Sequence of chain 1.A:
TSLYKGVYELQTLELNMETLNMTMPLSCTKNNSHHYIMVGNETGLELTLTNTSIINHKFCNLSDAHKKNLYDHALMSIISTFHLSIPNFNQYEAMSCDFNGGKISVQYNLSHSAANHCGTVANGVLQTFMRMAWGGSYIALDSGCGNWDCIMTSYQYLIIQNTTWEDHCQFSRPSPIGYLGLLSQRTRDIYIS

Sequence of chain 1.C:
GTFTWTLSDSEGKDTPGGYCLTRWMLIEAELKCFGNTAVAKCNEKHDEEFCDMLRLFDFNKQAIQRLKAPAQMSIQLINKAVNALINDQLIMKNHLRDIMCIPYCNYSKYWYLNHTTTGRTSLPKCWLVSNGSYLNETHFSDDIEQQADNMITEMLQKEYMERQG

Binding-site contacts:
Ligand atom C1 contacts residue THR77 of chain 1.A at 4.4 Å.
Ligand atom O5 contacts residue THR77 of chain 1.A at 3.4 Å (h-bond).
Ligand atom C6 contacts residue MET80 of chain 1.A at 4.3 Å (hydrophobic).
Ligand atom C5 contacts residue TRP24 of chain 1.C at 4.3 Å (hydrophobic).
Ligand atom O5 contacts residue MET80 of chain 1.A at 3.6 Å.
Ligand atom O2 contacts residue TRP24 of chain 1.C at 3.4 Å.
Ligand atom C7 contacts residue ASN79 of chain 1.A at 3.4 Å.
Ligand atom N2 contacts residue ASN99 of chain 1.A at 4.2 Å.
Ligand atom C2 contacts residue ASN79 of chain 1.A at 2.6 Å.
Ligand atom C1 contacts residue MET80 of chain 1.A at 3.9 Å (hydrophobic).
Ligand atom C7 contacts residue ASN99 of chain 1.A at 4.4 Å.
Ligand atom C8 contacts residue MET80 of chain 1.A at 4.2 Å (hydrophobic).
Ligand atom C5 contacts residue MET80 of chain 1.A at 3.9 Å (hydrophobic).
Ligand atom C3 contacts residue ASN79 of chain 1.A at 3.9 Å.
Ligand atom C8 contacts residue ILE64 of chain 1.C at 3.8 Å (hydrophobic).
Ligand atom O6 contacts residue MET80 of chain 1.A at 3.5 Å.
Ligand atom O6 contacts residue ASN60 of chain 1.C at 4.3 Å.
Ligand atom C1 contacts residue ASN79 of chain 1.A at 1.5 Å.
Ligand atom N2 contacts residue ASN79 of chain 1.A at 2.9 Å (h-bond).
Ligand atom C6 contacts residue THR77 of chain 1.A at 3.8 Å.
Ligand atom O5 contacts residue ASN79 of chain 1.A at 2.4 Å (h-bond).
Ligand atom C1 contacts residue GLU76 of chain 1.A at 3.8 Å.
Ligand atom C5 contacts residue THR77 of chain 1.A at 4.4 Å.
Ligand atom O7 contacts residue GLU76 of chain 1.A at 3.9 Å.
Ligand atom O7 contacts residue ASN79 of chain 1.A at 3.7 Å.
Ligand atom O4 contacts residue TRP24 of chain 1.C at 4.0 Å.
Ligand atom C8 contacts residue TRP227 of chain 1.A at 3.5 Å (hydrophobic).
Ligand atom C8 contacts residue ASN79 of chain 1.A at 4.0 Å.
Ligand atom C8 contacts residue ASN99 of chain 1.A at 3.7 Å.
Ligand atom C7 contacts residue GLU76 of chain 1.A at 4.5 Å.
Ligand atom C2 contacts residue GLU76 of chain 1.A at 4.1 Å.
Ligand atom O6 contacts residue THR77 of chain 1.A at 3.0 Å (h-bond).
Ligand atom O6 contacts residue ILE64 of chain 1.C at 3.4 Å.
Ligand atom C4 contacts residue ASN79 of chain 1.A at 4.4 Å.
Ligand atom O5 contacts residue GLU76 of chain 1.A at 3.9 Å.
Ligand atom C5 contacts residue ASN79 of chain 1.A at 3.8 Å.
Ligand atom C6 contacts residue TRP24 of chain 1.C at 3.6 Å (hydrophobic).

This protein binds this small molecule.
Small molecule (SMILES): CC(=O)N[C@H]1[C@H](O[C@H]2[C@H](O)[C@@H](NC(C)=O)CO[C@@H]2CO)O[C@H](CO)[C@@H](O[C@@H]2O[C@H](CO)[C@@H](O)[C@H](O)[C@@H]2O)[C@@H]1O